Sequence of chain 1.B:
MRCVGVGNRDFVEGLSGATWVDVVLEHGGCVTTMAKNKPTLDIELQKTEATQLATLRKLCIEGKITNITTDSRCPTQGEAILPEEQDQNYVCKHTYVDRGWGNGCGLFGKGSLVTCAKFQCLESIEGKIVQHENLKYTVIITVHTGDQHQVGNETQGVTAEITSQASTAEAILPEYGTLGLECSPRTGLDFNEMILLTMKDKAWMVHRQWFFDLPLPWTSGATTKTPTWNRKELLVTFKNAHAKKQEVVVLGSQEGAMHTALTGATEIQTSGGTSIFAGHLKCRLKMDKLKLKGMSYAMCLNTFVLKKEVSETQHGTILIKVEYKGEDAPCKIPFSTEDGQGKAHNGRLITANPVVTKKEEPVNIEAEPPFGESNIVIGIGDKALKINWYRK

A protein and the small-molecule ligand that binds it are described below.
Small molecule (SMILES): CC(=O)N[C@H]1[C@H](O[C@H]2[C@H](O)[C@@H](NC(C)=O)CO[C@@H]2CO[C@H]2O[C@@H](C)[C@@H](O)[C@@H](O)[C@@H]2O)O[C@H](CO)[C@@H](O[C@H]2O[C@H](CO)[C@@H](O)[C@H](O)[C@@H]2O)[C@@H]1O

Sequence of chain 1.A:
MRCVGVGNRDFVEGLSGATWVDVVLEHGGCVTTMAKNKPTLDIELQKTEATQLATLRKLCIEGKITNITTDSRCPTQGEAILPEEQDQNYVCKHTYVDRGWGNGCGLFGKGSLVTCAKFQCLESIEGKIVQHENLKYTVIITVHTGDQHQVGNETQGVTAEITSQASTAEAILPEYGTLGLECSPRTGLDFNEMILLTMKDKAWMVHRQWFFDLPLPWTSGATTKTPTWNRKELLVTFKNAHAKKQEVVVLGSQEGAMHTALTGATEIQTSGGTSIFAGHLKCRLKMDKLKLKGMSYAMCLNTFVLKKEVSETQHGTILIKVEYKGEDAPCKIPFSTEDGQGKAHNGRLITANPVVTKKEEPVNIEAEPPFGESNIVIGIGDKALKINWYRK

Binding-site contacts:
Ligand atom C5 contacts residue ASN153 of chain 1.B at 3.7 Å.
Ligand atom C8 contacts residue ASN153 of chain 1.B at 3.5 Å.
Ligand atom O5 contacts residue HIS149 of chain 1.B at 4.4 Å.
Ligand atom O7 contacts residue HIS149 of chain 1.B at 4.2 Å.
Ligand atom C6 contacts residue GLU361 of chain 1.B at 4.1 Å.
Ligand atom N2 contacts residue ASN153 of chain 1.B at 2.8 Å (h-bond).
Ligand atom C7 contacts residue ASN153 of chain 1.B at 3.5 Å.
Ligand atom C2 contacts residue HIS149 of chain 1.B at 4.0 Å.
Ligand atom O5 contacts residue HIS149 of chain 1.B at 3.9 Å.
Ligand atom C1 contacts residue THR155 of chain 1.B at 4.5 Å.
Ligand atom C8 contacts residue GLY102 of chain 1.A at 3.4 Å.
Ligand atom C4 contacts residue ASN153 of chain 1.B at 4.2 Å.
Ligand atom C3 contacts residue ASN153 of chain 1.B at 3.7 Å.
Ligand atom C4 contacts residue ASP147 of chain 1.B at 4.4 Å.
Ligand atom O3 contacts residue HIS149 of chain 1.B at 4.4 Å.
Ligand atom O5 contacts residue ASN153 of chain 1.B at 2.4 Å (h-bond).
Ligand atom O6 contacts residue HIS149 of chain 1.B at 4.4 Å.
Ligand atom O7 contacts residue GLY102 of chain 1.A at 4.3 Å.
Ligand atom C6 contacts residue HIS149 of chain 1.B at 4.2 Å.
Ligand atom O5 contacts residue THR155 of chain 1.B at 4.1 Å.
Ligand atom C1 contacts residue ASN153 of chain 1.B at 1.4 Å.
Ligand atom C6 contacts residue ASP147 of chain 1.B at 4.4 Å.
Ligand atom O4 contacts residue ASP147 of chain 1.B at 3.0 Å (salt-bridge).
Ligand atom C7 contacts residue GLY102 of chain 1.A at 3.9 Å.
Ligand atom C2 contacts residue ASN153 of chain 1.B at 2.4 Å.
Ligand atom C8 contacts residue HIS149 of chain 1.B at 3.7 Å.